Binding-site contacts:
Ligand atom N2 contacts residue GLU106 of chain 1.B at 3.8 Å.
Ligand atom C8 contacts residue ASN130 of chain 1.B at 4.5 Å.
Ligand atom O6 contacts residue GLU106 of chain 1.B at 3.3 Å.
Ligand atom C8 contacts residue GLU106 of chain 1.B at 3.9 Å.
Ligand atom O6 contacts residue GLY41 of chain 1.B at 3.5 Å (h-bond).
Ligand atom C8 contacts residue GLN158 of chain 1.B at 4.5 Å.
Ligand atom O7 contacts residue ASN104 of chain 1.B at 3.5 Å (h-bond).
Ligand atom C7 contacts residue GLU106 of chain 1.B at 4.3 Å.
Ligand atom O6 contacts residue LEU105 of chain 1.B at 3.2 Å (h-bond).
Ligand atom C6 contacts residue ASN104 of chain 1.B at 3.8 Å.
Ligand atom O6 contacts residue ASN104 of chain 1.B at 4.1 Å.
Ligand atom C3 contacts residue ASN130 of chain 1.B at 3.8 Å.
Ligand atom C7 contacts residue ASN104 of chain 1.B at 4.0 Å.
Ligand atom N2 contacts residue ASN130 of chain 1.B at 2.8 Å (h-bond).
Ligand atom C7 contacts residue ASN130 of chain 1.B at 3.5 Å.
Ligand atom C6 contacts residue LEU105 of chain 1.B at 4.2 Å (hydrophobic).
Ligand atom O5 contacts residue ASN104 of chain 1.B at 3.5 Å.
Ligand atom C2 contacts residue ASN104 of chain 1.B at 3.9 Å.
Ligand atom O5 contacts residue ASN130 of chain 1.B at 2.4 Å (h-bond).
Ligand atom C5 contacts residue GLY42 of chain 1.B at 4.5 Å.
Ligand atom O7 contacts residue ASN130 of chain 1.B at 3.9 Å.
Ligand atom O6 contacts residue GLY42 of chain 1.B at 3.7 Å.
Ligand atom C5 contacts residue ASN130 of chain 1.B at 3.7 Å.
Ligand atom N2 contacts residue ASN104 of chain 1.B at 4.2 Å.
Ligand atom O4 contacts residue GLY42 of chain 1.B at 4.2 Å.
Ligand atom C2 contacts residue ASN130 of chain 1.B at 2.4 Å.
Ligand atom C1 contacts residue ASN104 of chain 1.B at 3.8 Å.
Ligand atom C4 contacts residue ASN130 of chain 1.B at 4.2 Å.
Ligand atom C1 contacts residue ASN130 of chain 1.B at 1.4 Å.
Ligand atom O5 contacts residue LEU105 of chain 1.B at 4.2 Å.

Sequence of chain 1.B:
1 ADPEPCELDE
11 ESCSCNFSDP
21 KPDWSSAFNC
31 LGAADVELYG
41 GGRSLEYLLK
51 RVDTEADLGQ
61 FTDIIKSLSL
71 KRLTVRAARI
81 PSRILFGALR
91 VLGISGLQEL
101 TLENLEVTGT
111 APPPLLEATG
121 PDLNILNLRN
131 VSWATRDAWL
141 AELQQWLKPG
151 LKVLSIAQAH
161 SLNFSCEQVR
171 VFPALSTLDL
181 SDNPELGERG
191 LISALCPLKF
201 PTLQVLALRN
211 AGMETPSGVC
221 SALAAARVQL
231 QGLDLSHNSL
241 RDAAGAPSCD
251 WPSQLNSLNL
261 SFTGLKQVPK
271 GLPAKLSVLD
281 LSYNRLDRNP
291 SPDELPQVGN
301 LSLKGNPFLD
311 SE

A protein and the small-molecule ligand that binds it are described below.
Small molecule (SMILES): CC(=O)N[C@H]1[C@H](O[C@H]2[C@H](O)[C@@H](NC(C)=O)CO[C@@H]2CO)O[C@H](CO)[C@@H](O)[C@@H]1O